Binding-site contacts:
Ligand atom O01 contacts residue PHE202 of chain 1.B at 3.7 Å.
Ligand atom C26 contacts residue ILE194 of chain 1.B at 3.6 Å (hydrophobic).
Ligand atom C20 contacts residue PHE149 of chain 1.B at 3.5 Å (hydrophobic).
Ligand atom C07 contacts residue TRP162 of chain 1.B at 3.6 Å (hydrophobic).
Ligand atom N19 contacts residue ARG145 of chain 1.B at 3.9 Å.
Ligand atom C04 contacts residue TYR129 of chain 1.B at 3.2 Å (hydrophobic).
Ligand atom C06 contacts residue TRP162 of chain 1.B at 3.8 Å (hydrophobic).
Ligand atom C09 contacts residue TYR185 of chain 1.B at 3.4 Å (hydrophobic).
Ligand atom C16 contacts residue PHE149 of chain 1.B at 3.7 Å (hydrophobic).
Ligand atom N19 contacts residue PHE149 of chain 1.B at 3.8 Å.
Ligand atom C27 contacts residue VAL193 of chain 1.B at 3.5 Å (hydrophobic).
Ligand atom O30 contacts residue PHE139 of chain 1.B at 3.7 Å.
Ligand atom C05 contacts residue TRP162 of chain 1.B at 3.9 Å (hydrophobic).
Ligand atom C28 contacts residue PHE139 of chain 1.B at 3.9 Å (hydrophobic).
Ligand atom O22 contacts residue TYR185 of chain 1.B at 3.6 Å (h-bond).
Ligand atom C14 contacts residue PHE149 of chain 1.B at 3.9 Å (hydrophobic).
Ligand atom C06 contacts residue PHE149 of chain 1.B at 3.4 Å (hydrophobic).
Ligand atom O30 contacts residue PHE202 of chain 1.B at 3.4 Å.
Ligand atom C29 contacts residue ASP140 of chain 1.B at 3.5 Å.
Ligand atom O30 contacts residue TYR185 of chain 1.B at 3.4 Å.
Ligand atom N19 contacts residue TYR129 of chain 1.B at 3.9 Å.
Ligand atom C06 contacts residue VAL158 of chain 1.B at 3.9 Å (hydrophobic).
Ligand atom C05 contacts residue TYR129 of chain 1.B at 3.5 Å (hydrophobic).
Ligand atom C26 contacts residue ALA190 of chain 1.B at 3.9 Å (hydrophobic).
Ligand atom O22 contacts residue VAL158 of chain 1.B at 3.5 Å.
Ligand atom C11 contacts residue TYR185 of chain 1.B at 3.1 Å (hydrophobic).
Ligand atom C05 contacts residue PHE149 of chain 1.B at 3.6 Å (hydrophobic).
Ligand atom C08 contacts residue TYR185 of chain 1.B at 3.9 Å (hydrophobic).
Ligand atom C18 contacts residue ARG145 of chain 1.B at 3.4 Å.
Ligand atom O22 contacts residue ILE159 of chain 1.B at 3.0 Å (h-bond).
Ligand atom C25 contacts residue TYR185 of chain 1.B at 3.6 Å (hydrophobic).
Ligand atom C25 contacts residue ILE194 of chain 1.B at 3.7 Å (hydrophobic).
Ligand atom O01 contacts residue TYR129 of chain 1.B at 3.8 Å.
Ligand atom S02 contacts residue TYR185 of chain 1.B at 3.8 Å.
Ligand atom O01 contacts residue PHE139 of chain 1.B at 3.4 Å.
Ligand atom C15 contacts residue PHE149 of chain 1.B at 3.4 Å (hydrophobic).
Ligand atom O01 contacts residue ASP140 of chain 1.B at 3.5 Å (salt-bridge).
Ligand atom C23 contacts residue TYR185 of chain 1.B at 3.3 Å (hydrophobic).
Ligand atom O10 contacts residue TYR185 of chain 1.B at 3.6 Å (h-bond).
Ligand atom C28 contacts residue ASP140 of chain 1.B at 3.9 Å.

A small-molecule ligand and the protein it binds are described below.
Small molecule (SMILES): O=C(OCCOC(=O)[C@@H]1CCCCN1S(=O)(=O)Cc1ccccc1)c1cccnc1

Sequence of chain 1.B:
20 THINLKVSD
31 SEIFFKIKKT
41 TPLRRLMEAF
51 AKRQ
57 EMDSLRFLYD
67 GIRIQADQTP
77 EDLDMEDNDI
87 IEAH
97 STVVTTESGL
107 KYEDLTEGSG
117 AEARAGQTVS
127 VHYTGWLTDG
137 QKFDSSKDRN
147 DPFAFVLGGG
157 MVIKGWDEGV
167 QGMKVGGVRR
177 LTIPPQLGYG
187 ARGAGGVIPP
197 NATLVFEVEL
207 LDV